Sequence of chain 2.B:
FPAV

This small molecule binds to this protein.
Small molecule (SMILES): O=C(CCl)NCCC1CCN(C(=O)C2(Nc3ccc(Cl)cc3)CCOCC2)CC1

Binding-site contacts:
Ligand atom C7 contacts residue ASN47 of chain 2.A at 3.7 Å.
Ligand atom CL2 contacts residue LYS127 of chain 2.A at 3.3 Å.
Ligand atom C14 contacts residue PHE124 of chain 2.A at 3.9 Å (hydrophobic).
Ligand atom CL2 contacts residue ILE173 of chain 2.A at 3.7 Å.
Ligand atom C3 contacts residue PHE124 of chain 2.A at 3.7 Å (hydrophobic).
Ligand atom C11 contacts residue PRO172 of chain 2.A at 4.2 Å (hydrophobic).
Ligand atom C4 contacts residue PHE124 of chain 2.A at 3.7 Å (hydrophobic).
Ligand atom CL2 contacts residue GLY176 of chain 2.A at 4.3 Å.
Ligand atom C12 contacts residue PRO172 of chain 2.A at 3.4 Å (hydrophobic).
Ligand atom C13 contacts residue LYS127 of chain 2.A at 4.2 Å.
Ligand atom C21 contacts residue PRO172 of chain 2.A at 3.9 Å (hydrophobic).
Ligand atom C18 contacts residue VAL5 of chain 2.B at 3.8 Å (hydrophobic).
Ligand atom C19 contacts residue ILE224 of chain 2.A at 4.1 Å (hydrophobic).
Ligand atom O1 contacts residue ILE173 of chain 2.A at 3.3 Å.
Ligand atom C14 contacts residue LYS127 of chain 2.A at 4.2 Å.
Ligand atom C1 contacts residue CYS43 of chain 2.A at 2.5 Å (hydrophobic).
Ligand atom C1 contacts residue ARG46 of chain 2.A at 4.3 Å.
Ligand atom C13 contacts residue VAL5 of chain 2.B at 3.9 Å (hydrophobic).
Ligand atom C11 contacts residue VAL5 of chain 2.B at 4.0 Å (hydrophobic).
Ligand atom C12 contacts residue VAL5 of chain 2.B at 3.9 Å (hydrophobic).
Ligand atom O1 contacts residue CYS43 of chain 2.A at 3.6 Å (h-bond).
Ligand atom C20 contacts residue PRO172 of chain 2.A at 3.9 Å (hydrophobic).
Ligand atom C11 contacts residue ILE224 of chain 2.A at 4.0 Å (hydrophobic).
Ligand atom C10 contacts residue VAL5 of chain 2.B at 4.1 Å (hydrophobic).
Ligand atom C18 contacts residue LEU223 of chain 2.A at 4.1 Å (hydrophobic).
Ligand atom C14 contacts residue VAL5 of chain 2.B at 3.8 Å (hydrophobic).
Ligand atom C2 contacts residue CYS43 of chain 2.A at 1.8 Å (hydrophobic).
Ligand atom C4 contacts residue ILE173 of chain 2.A at 3.7 Å (hydrophobic).
Ligand atom C15 contacts residue VAL5 of chain 2.B at 3.5 Å (hydrophobic).
Ligand atom O2 contacts residue ILE224 of chain 2.A at 3.6 Å.
Ligand atom CL2 contacts residue PHE124 of chain 2.A at 4.1 Å.
Ligand atom C1 contacts residue ILE173 of chain 2.A at 4.1 Å (hydrophobic).
Ligand atom C6 contacts residue ASN47 of chain 2.A at 3.6 Å.
Ligand atom C12 contacts residue ILE173 of chain 2.A at 4.3 Å (hydrophobic).
Ligand atom C19 contacts residue LEU223 of chain 2.A at 4.3 Å (hydrophobic).
Ligand atom C12 contacts residue GLY176 of chain 2.A at 4.3 Å.
Ligand atom C2 contacts residue ARG46 of chain 2.A at 3.7 Å.
Ligand atom O2 contacts residue PRO172 of chain 2.A at 3.9 Å.
Ligand atom C3 contacts residue CYS43 of chain 2.A at 4.0 Å (hydrophobic).
Ligand atom N1 contacts residue CYS43 of chain 2.A at 2.6 Å (h-bond).

Sequence of chain 2.A:
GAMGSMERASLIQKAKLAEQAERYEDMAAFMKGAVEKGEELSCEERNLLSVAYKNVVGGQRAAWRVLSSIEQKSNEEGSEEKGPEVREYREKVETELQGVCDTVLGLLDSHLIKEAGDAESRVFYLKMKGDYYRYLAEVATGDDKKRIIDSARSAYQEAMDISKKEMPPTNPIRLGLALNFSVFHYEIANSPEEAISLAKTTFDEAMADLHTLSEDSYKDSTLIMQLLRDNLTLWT